Sequence of chain 1.A:
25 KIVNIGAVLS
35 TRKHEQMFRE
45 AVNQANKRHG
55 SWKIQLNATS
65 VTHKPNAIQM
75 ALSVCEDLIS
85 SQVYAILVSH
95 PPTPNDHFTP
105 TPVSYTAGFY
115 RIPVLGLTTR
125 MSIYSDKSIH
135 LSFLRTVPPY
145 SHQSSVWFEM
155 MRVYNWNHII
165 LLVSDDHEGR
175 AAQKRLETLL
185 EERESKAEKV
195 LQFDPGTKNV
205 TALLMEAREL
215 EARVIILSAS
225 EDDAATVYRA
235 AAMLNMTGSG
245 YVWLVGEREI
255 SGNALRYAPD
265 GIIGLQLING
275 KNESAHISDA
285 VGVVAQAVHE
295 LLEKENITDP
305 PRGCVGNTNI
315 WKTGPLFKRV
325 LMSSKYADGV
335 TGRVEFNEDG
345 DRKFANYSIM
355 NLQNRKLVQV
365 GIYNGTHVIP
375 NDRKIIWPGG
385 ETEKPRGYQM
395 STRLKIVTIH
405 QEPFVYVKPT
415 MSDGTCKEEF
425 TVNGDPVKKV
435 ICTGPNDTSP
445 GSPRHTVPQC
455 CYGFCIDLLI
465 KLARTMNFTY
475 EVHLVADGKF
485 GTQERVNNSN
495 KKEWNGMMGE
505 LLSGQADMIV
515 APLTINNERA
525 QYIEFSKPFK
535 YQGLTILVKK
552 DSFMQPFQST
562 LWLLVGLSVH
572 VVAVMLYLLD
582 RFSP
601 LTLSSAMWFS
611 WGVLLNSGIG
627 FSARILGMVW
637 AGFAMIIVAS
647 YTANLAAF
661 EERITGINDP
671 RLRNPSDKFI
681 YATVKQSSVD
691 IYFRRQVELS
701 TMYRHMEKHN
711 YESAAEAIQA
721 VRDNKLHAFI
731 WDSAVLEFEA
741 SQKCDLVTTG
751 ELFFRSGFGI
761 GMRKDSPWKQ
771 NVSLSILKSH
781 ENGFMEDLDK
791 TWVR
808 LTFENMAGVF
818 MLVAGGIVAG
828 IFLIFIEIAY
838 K

Binding-site contacts:
Ligand atom C1 contacts residue ILE272 of chain 1.A at 4.0 Å (hydrophobic).
Ligand atom O6 contacts residue ILE272 of chain 1.A at 3.4 Å.
Ligand atom C5 contacts residue ILE272 of chain 1.A at 4.2 Å (hydrophobic).
Ligand atom O7 contacts residue ASN350 of chain 1.A at 3.2 Å (h-bond).
Ligand atom O4 contacts residue ILE366 of chain 1.A at 4.5 Å.
Ligand atom O7 contacts residue ASN368 of chain 1.A at 3.6 Å.
Ligand atom O5 contacts residue ASN350 of chain 1.A at 2.4 Å (h-bond).
Ligand atom C7 contacts residue ASN350 of chain 1.A at 3.2 Å.
Ligand atom O6 contacts residue ILE366 of chain 1.A at 4.3 Å.
Ligand atom C1 contacts residue ILE366 of chain 1.A at 4.5 Å (hydrophobic).
Ligand atom O6 contacts residue SER352 of chain 1.A at 4.4 Å.
Ligand atom N2 contacts residue ASN350 of chain 1.A at 3.0 Å (h-bond).
Ligand atom C3 contacts residue ASN350 of chain 1.A at 3.8 Å.
Ligand atom C8 contacts residue ASN350 of chain 1.A at 4.3 Å.
Ligand atom C4 contacts residue ASN350 of chain 1.A at 4.2 Å.
Ligand atom C5 contacts residue ASN350 of chain 1.A at 3.7 Å.
Ligand atom C3 contacts residue ILE366 of chain 1.A at 3.9 Å (hydrophobic).
Ligand atom C1 contacts residue ASN350 of chain 1.A at 1.4 Å.
Ligand atom C6 contacts residue ILE272 of chain 1.A at 4.3 Å (hydrophobic).
Ligand atom C2 contacts residue ASN350 of chain 1.A at 2.5 Å.
Ligand atom O6 contacts residue GLN363 of chain 1.A at 4.2 Å.
Ligand atom C5 contacts residue ILE366 of chain 1.A at 4.3 Å (hydrophobic).
Ligand atom O5 contacts residue ILE272 of chain 1.A at 3.4 Å.

This protein binds this small molecule.
Small molecule (SMILES): CC(=O)N[C@@H]1[C@@H](O)[C@H](O)[C@@H](CO)O[C@H]1O